This small molecule binds to this protein.
Small molecule (SMILES): O=C(O)CSc1nnc(-c2ccc([N+](=O)[O-])o2)o1

Binding-site contacts:
Ligand atom N6 contacts residue TRP112 of chain 1.A at 3.2 Å.
Ligand atom O13 contacts residue NAP1 of chain 1.B at 3.4 Å (h-bond).
Ligand atom N6 contacts residue LEU301 of chain 1.A at 3.1 Å.
Ligand atom C5 contacts residue LEU301 of chain 1.A at 3.3 Å (hydrophobic).
Ligand atom C4 contacts residue TRP112 of chain 1.A at 3.3 Å (hydrophobic).
Ligand atom O14 contacts residue TRP112 of chain 1.A at 3.7 Å.
Ligand atom O13 contacts residue TRP112 of chain 1.A at 2.9 Å (h-bond).
Ligand atom C1 contacts residue TRP112 of chain 1.A at 3.5 Å (hydrophobic).
Ligand atom C2 contacts residue CYS304 of chain 1.A at 3.8 Å (hydrophobic).
Ligand atom C11 contacts residue HIS111 of chain 1.A at 3.4 Å.
Ligand atom C5 contacts residue TRP112 of chain 1.A at 3.4 Å (hydrophobic).
Ligand atom C3 contacts residue TRP112 of chain 1.A at 3.5 Å (hydrophobic).
Ligand atom N16 contacts residue CYS304 of chain 1.A at 3.5 Å.
Ligand atom O12 contacts residue HIS111 of chain 1.A at 2.8 Å (h-bond).
Ligand atom N7 contacts residue LEU301 of chain 1.A at 3.4 Å.
Ligand atom C4 contacts residue LEU301 of chain 1.A at 3.8 Å (hydrophobic).
Ligand atom O18 contacts residue TRP112 of chain 1.A at 3.5 Å.
Ligand atom C2 contacts residue PHE116 of chain 1.A at 3.8 Å (hydrophobic).
Ligand atom C2 contacts residue THR114 of chain 1.A at 3.5 Å.
Ligand atom O14 contacts residue PHE123 of chain 1.A at 3.8 Å.
Ligand atom C10 contacts residue TRP21 of chain 1.A at 3.6 Å (hydrophobic).
Ligand atom O12 contacts residue TYR49 of chain 1.A at 2.9 Å (h-bond).
Ligand atom O14 contacts residue TRP80 of chain 1.A at 3.7 Å.
Ligand atom N7 contacts residue TRP112 of chain 1.A at 3.8 Å.
Ligand atom O18 contacts residue LEU301 of chain 1.A at 3.5 Å (h-bond).
Ligand atom C3 contacts residue TRP80 of chain 1.A at 3.7 Å (hydrophobic).
Ligand atom C11 contacts residue NAP1 of chain 1.B at 3.4 Å.
Ligand atom C2 contacts residue TRP112 of chain 1.A at 3.5 Å (hydrophobic).
Ligand atom C3 contacts residue PHE123 of chain 1.A at 3.9 Å (hydrophobic).
Ligand atom O15 contacts residue LEU301 of chain 1.A at 3.6 Å.
Ligand atom O15 contacts residue TRP112 of chain 1.A at 3.5 Å.
Ligand atom O12 contacts residue NAP1 of chain 1.B at 3.1 Å.
Ligand atom N16 contacts residue TRP112 of chain 1.A at 3.6 Å.
Ligand atom O13 contacts residue HIS111 of chain 1.A at 3.1 Å (h-bond).
Ligand atom O17 contacts residue THR114 of chain 1.A at 3.4 Å (h-bond).
Ligand atom O18 contacts residue TYR310 of chain 1.A at 3.5 Å.
Ligand atom O14 contacts residue LEU301 of chain 1.A at 3.7 Å.
Ligand atom O17 contacts residue TYR310 of chain 1.A at 3.7 Å.
Ligand atom O17 contacts residue CYS304 of chain 1.A at 3.1 Å.
Ligand atom C1 contacts residue CYS304 of chain 1.A at 3.9 Å (hydrophobic).

Sequence of chain 1.A:
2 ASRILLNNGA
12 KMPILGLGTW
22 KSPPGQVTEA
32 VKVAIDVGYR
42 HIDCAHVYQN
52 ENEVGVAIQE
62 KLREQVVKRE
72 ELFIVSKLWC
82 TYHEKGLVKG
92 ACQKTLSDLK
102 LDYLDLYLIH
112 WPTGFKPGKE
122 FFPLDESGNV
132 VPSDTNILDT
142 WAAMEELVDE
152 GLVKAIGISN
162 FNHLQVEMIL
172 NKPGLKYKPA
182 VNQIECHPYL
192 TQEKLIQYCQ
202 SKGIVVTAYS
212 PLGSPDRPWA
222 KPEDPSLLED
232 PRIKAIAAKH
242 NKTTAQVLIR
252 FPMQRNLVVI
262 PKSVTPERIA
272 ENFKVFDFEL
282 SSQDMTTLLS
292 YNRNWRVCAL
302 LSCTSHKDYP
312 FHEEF